Sequence of chain 59.E:
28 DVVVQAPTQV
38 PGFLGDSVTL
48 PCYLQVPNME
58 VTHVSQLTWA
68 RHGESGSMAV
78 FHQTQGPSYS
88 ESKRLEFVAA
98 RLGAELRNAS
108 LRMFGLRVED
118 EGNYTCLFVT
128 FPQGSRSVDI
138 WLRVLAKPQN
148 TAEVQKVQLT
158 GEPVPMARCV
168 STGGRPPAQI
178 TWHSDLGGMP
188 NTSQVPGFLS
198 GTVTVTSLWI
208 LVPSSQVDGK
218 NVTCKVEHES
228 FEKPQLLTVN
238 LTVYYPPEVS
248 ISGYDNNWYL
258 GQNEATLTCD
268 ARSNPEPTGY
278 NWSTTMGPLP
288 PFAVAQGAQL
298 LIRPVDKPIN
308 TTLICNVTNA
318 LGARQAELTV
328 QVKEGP

Binding-site contacts:
Ligand atom O7 contacts residue ASN237 of chain 59.E at 3.8 Å.
Ligand atom C8 contacts residue NAG1 of chain 59.I at 4.3 Å.
Ligand atom C7 contacts residue ASN237 of chain 59.E at 3.7 Å.
Ligand atom C1 contacts residue ASN237 of chain 59.E at 1.4 Å.
Ligand atom O6 contacts residue ASN237 of chain 59.E at 4.4 Å.
Ligand atom C4 contacts residue ASN237 of chain 59.E at 4.3 Å.
Ligand atom C8 contacts residue LYS217 of chain 59.E at 3.9 Å.
Ligand atom O7 contacts residue ASN218 of chain 59.E at 3.5 Å (h-bond).
Ligand atom C8 contacts residue GLY216 of chain 59.E at 2.1 Å.
Ligand atom C2 contacts residue GLY216 of chain 59.E at 3.9 Å.
Ligand atom C8 contacts residue ASN218 of chain 59.E at 2.8 Å.
Ligand atom N2 contacts residue ASN237 of chain 59.E at 3.1 Å (h-bond).
Ligand atom C2 contacts residue ASN237 of chain 59.E at 2.6 Å.
Ligand atom O7 contacts residue NAG1 of chain 59.I at 3.7 Å.
Ligand atom C3 contacts residue ASN237 of chain 59.E at 3.9 Å.
Ligand atom C1 contacts residue GLY216 of chain 59.E at 4.3 Å.
Ligand atom C7 contacts residue NAG1 of chain 59.I at 4.4 Å.
Ligand atom C7 contacts residue GLY216 of chain 59.E at 2.7 Å.
Ligand atom O5 contacts residue ASN237 of chain 59.E at 2.3 Å (h-bond).
Ligand atom C7 contacts residue ASN218 of chain 59.E at 3.4 Å.
Ligand atom O7 contacts residue GLY216 of chain 59.E at 3.9 Å.
Ligand atom N2 contacts residue GLY216 of chain 59.E at 2.6 Å (h-bond).
Ligand atom N2 contacts residue ASN218 of chain 59.E at 4.4 Å.
Ligand atom C5 contacts residue ASN237 of chain 59.E at 3.6 Å.

This small molecule binds to this protein.
Small molecule (SMILES): CC(=O)N[C@H]1[C@H](O[C@H]2[C@H](O)[C@@H](NC(C)=O)CO[C@@H]2CO)O[C@H](CO)[C@@H](O[C@@H]2O[C@H](CO)[C@@H](O)[C@H](O)[C@@H]2O)[C@@H]1O